Binding-site contacts:
Ligand atom N2 contacts residue LEU113 of chain 1.B at 3.8 Å.
Ligand atom C8 contacts residue LEU113 of chain 1.B at 3.9 Å (hydrophobic).
Ligand atom C9 contacts residue SER52 of chain 1.B at 3.4 Å.
Ligand atom C9 contacts residue TRP102 of chain 1.B at 3.5 Å (hydrophobic).
Ligand atom C4 contacts residue LEU113 of chain 1.B at 4.2 Å (hydrophobic).
Ligand atom C5 contacts residue MET108 of chain 1.B at 3.9 Å (hydrophobic).
Ligand atom O1 contacts residue THR53 of chain 1.B at 3.8 Å.
Ligand atom C3 contacts residue LEU113 of chain 1.B at 3.6 Å (hydrophobic).
Ligand atom N1 contacts residue LEU113 of chain 1.B at 4.2 Å.
Ligand atom N1 contacts residue ASP150 of chain 1.B at 4.1 Å.
Ligand atom O1 contacts residue SER52 of chain 1.B at 3.2 Å (h-bond).
Ligand atom C8 contacts residue TRP102 of chain 1.B at 3.3 Å (hydrophobic).
Ligand atom N1 contacts residue THR53 of chain 1.B at 4.0 Å.
Ligand atom N2 contacts residue TRP51 of chain 1.B at 3.7 Å.
Ligand atom C1 contacts residue LEU54 of chain 1.B at 3.3 Å (hydrophobic).
Ligand atom C1 contacts residue MET108 of chain 1.B at 4.0 Å (hydrophobic).
Ligand atom C10 contacts residue LEU113 of chain 1.B at 3.5 Å (hydrophobic).
Ligand atom C5 contacts residue PRO105 of chain 1.B at 3.4 Å (hydrophobic).
Ligand atom C9 contacts residue ASN41 of chain 1.B at 4.4 Å.
Ligand atom C9 contacts residue LEU113 of chain 1.B at 4.2 Å (hydrophobic).
Ligand atom C5 contacts residue ASN41 of chain 1.B at 4.3 Å.
Ligand atom C7 contacts residue ASN41 of chain 1.B at 3.4 Å.
Ligand atom O1 contacts residue TRP51 of chain 1.B at 3.6 Å.
Ligand atom C6 contacts residue VAL103 of chain 1.B at 3.8 Å (hydrophobic).
Ligand atom C3 contacts residue SER52 of chain 1.B at 4.4 Å.
Ligand atom C8 contacts residue ASN41 of chain 1.B at 3.4 Å.
Ligand atom C6 contacts residue PRO105 of chain 1.B at 3.8 Å (hydrophobic).
Ligand atom C1 contacts residue LEU113 of chain 1.B at 4.4 Å (hydrophobic).
Ligand atom C4 contacts residue MET108 of chain 1.B at 3.9 Å (hydrophobic).
Ligand atom C2 contacts residue THR53 of chain 1.B at 4.2 Å.
Ligand atom C6 contacts residue ASN41 of chain 1.B at 3.2 Å.
Ligand atom N2 contacts residue SER52 of chain 1.B at 2.9 Å (h-bond).
Ligand atom C6 contacts residue LEU113 of chain 1.B at 4.1 Å (hydrophobic).
Ligand atom C2 contacts residue LEU113 of chain 1.B at 3.9 Å (hydrophobic).
Ligand atom C9 contacts residue TRP51 of chain 1.B at 3.9 Å (hydrophobic).
Ligand atom N1 contacts residue LEU54 of chain 1.B at 3.8 Å.
Ligand atom O1 contacts residue LEU113 of chain 1.B at 4.4 Å.
Ligand atom C10 contacts residue SER52 of chain 1.B at 3.9 Å.
Ligand atom C2 contacts residue SER52 of chain 1.B at 3.9 Å.
Ligand atom C7 contacts residue LEU113 of chain 1.B at 3.8 Å (hydrophobic).

Sequence of chain 1.B:
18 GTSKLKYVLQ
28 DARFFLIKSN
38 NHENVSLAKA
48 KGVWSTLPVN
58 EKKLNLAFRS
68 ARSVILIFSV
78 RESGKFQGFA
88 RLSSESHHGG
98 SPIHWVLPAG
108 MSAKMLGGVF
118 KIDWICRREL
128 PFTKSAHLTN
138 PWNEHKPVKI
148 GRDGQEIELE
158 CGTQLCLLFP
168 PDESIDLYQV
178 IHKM

The protein below binds the small molecule below.
Small molecule (SMILES): CNC(=O)c1cccc2cc[nH]c12